Binding-site contacts:
Ligand atom N07 contacts residue THR199 of chain 1.A at 3.0 Å (h-bond).
Ligand atom C21 contacts residue PRO201 of chain 1.A at 4.0 Å (hydrophobic).
Ligand atom N16 contacts residue HIS119 of chain 1.A at 3.4 Å (h-bond).
Ligand atom C12 contacts residue THR199 of chain 1.A at 3.4 Å.
Ligand atom O14 contacts residue THR198 of chain 1.A at 2.9 Å (h-bond).
Ligand atom S13 contacts residue HIS119 of chain 1.A at 3.9 Å.
Ligand atom N07 contacts residue GOL1 of chain 1.D at 3.3 Å.
Ligand atom C05 contacts residue THR199 of chain 1.A at 3.3 Å.
Ligand atom O15 contacts residue ZN1 of chain 1.B at 3.0 Å.
Ligand atom S13 contacts residue HIS94 of chain 1.A at 4.0 Å.
Ligand atom O15 contacts residue VAL142 of chain 1.A at 3.7 Å.
Ligand atom O10 contacts residue GOL1 of chain 1.D at 3.9 Å.
Ligand atom N16 contacts residue HIS96 of chain 1.A at 3.4 Å (h-bond).
Ligand atom C20 contacts residue PRO201 of chain 1.A at 3.5 Å (hydrophobic).
Ligand atom O14 contacts residue LEU197 of chain 1.A at 3.3 Å.
Ligand atom C19 contacts residue PRO201 of chain 1.A at 3.6 Å (hydrophobic).
Ligand atom O14 contacts residue TRP208 of chain 1.A at 3.5 Å.
Ligand atom C18 contacts residue PRO201 of chain 1.A at 3.8 Å (hydrophobic).
Ligand atom C01 contacts residue LEU197 of chain 1.A at 3.7 Å (hydrophobic).
Ligand atom S13 contacts residue THR198 of chain 1.A at 3.9 Å.
Ligand atom N16 contacts residue ZN1 of chain 1.B at 1.9 Å.
Ligand atom S13 contacts residue ZN1 of chain 1.B at 3.0 Å.
Ligand atom C04 contacts residue THR199 of chain 1.A at 3.6 Å.
Ligand atom C12 contacts residue PRO200 of chain 1.A at 3.2 Å (hydrophobic).
Ligand atom C06 contacts residue HIS94 of chain 1.A at 4.0 Å.
Ligand atom C05 contacts residue GOL1 of chain 1.D at 3.9 Å.
Ligand atom N16 contacts residue THR198 of chain 1.A at 2.9 Å (h-bond).
Ligand atom C08 contacts residue GOL1 of chain 1.D at 3.8 Å.
Ligand atom C03 contacts residue LEU197 of chain 1.A at 3.9 Å (hydrophobic).
Ligand atom C01 contacts residue VAL121 of chain 1.A at 3.7 Å (hydrophobic).
Ligand atom C04 contacts residue GOL1 of chain 1.D at 3.6 Å.
Ligand atom O15 contacts residue TRP208 of chain 1.A at 3.7 Å.
Ligand atom C06 contacts residue LEU197 of chain 1.A at 4.0 Å (hydrophobic).
Ligand atom O15 contacts residue HIS119 of chain 1.A at 3.3 Å (h-bond).
Ligand atom O15 contacts residue HIS94 of chain 1.A at 3.5 Å.
Ligand atom N16 contacts residue HIS94 of chain 1.A at 3.3 Å (h-bond).
Ligand atom O14 contacts residue SER196 of chain 1.A at 4.0 Å.
Ligand atom C02 contacts residue LEU197 of chain 1.A at 3.7 Å (hydrophobic).
Ligand atom C17 contacts residue PRO201 of chain 1.A at 4.0 Å (hydrophobic).
Ligand atom C02 contacts residue VAL121 of chain 1.A at 3.7 Å (hydrophobic).

Sequence of chain 1.A:
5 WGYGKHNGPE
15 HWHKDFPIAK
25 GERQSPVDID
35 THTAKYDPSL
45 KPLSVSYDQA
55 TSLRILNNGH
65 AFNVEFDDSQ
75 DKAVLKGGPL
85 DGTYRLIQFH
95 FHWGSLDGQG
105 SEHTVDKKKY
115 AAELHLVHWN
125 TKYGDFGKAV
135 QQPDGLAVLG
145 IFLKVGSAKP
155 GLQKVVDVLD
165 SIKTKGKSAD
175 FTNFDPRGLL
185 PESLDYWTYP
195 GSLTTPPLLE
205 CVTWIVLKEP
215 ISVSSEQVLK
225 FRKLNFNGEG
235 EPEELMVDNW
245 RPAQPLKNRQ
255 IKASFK

A protein and the small-molecule ligand that binds it are described below.
Small molecule (SMILES): CN(Cc1ccccc1)C(=O)Nc1cccc(S(N)(=O)=O)c1